Sequence of chain 1.A:
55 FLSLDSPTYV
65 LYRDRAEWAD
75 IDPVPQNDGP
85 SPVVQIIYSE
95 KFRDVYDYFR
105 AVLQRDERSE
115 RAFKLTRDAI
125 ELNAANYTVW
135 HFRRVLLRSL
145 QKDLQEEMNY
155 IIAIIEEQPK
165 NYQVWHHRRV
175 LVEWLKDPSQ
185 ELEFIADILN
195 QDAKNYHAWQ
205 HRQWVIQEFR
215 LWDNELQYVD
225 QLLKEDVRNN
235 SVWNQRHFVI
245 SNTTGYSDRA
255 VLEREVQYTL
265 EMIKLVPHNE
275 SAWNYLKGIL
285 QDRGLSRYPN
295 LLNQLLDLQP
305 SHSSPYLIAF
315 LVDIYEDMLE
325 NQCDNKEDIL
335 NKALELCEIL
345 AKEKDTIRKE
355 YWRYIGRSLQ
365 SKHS

Binding-site contacts:
Ligand atom C contacts residue GLN167 of chain 1.A at 4.1 Å.
Ligand atom SG contacts residue ZN1 of chain 1.S at 2.3 Å.
Ligand atom OXT contacts residue TYR166 of chain 1.A at 3.5 Å.
Ligand atom O contacts residue LEU320 of chain 1.B at 3.8 Å.
Ligand atom CD1 contacts residue MGM1 of chain 1.U at 4.1 Å.
Ligand atom O contacts residue LYS311 of chain 1.B at 3.4 Å (salt-bridge).
Ligand atom SG contacts residue LYS311 of chain 1.B at 3.8 Å.
Ligand atom CD1 contacts residue MET124 of chain 1.B at 3.5 Å (hydrophobic).
Ligand atom O contacts residue MGM1 of chain 1.U at 3.9 Å.
Ligand atom SG contacts residue CYS271 of chain 1.B at 4.2 Å.
Ligand atom CB contacts residue HIS321 of chain 1.B at 3.8 Å.
Ligand atom O contacts residue TYR166 of chain 1.A at 3.3 Å.
Ligand atom O contacts residue MGM1 of chain 1.U at 3.6 Å.
Ligand atom CD1 contacts residue LEU320 of chain 1.B at 3.6 Å (hydrophobic).
Ligand atom CA contacts residue TYR166 of chain 1.A at 4.1 Å (hydrophobic).
Ligand atom N contacts residue TYR166 of chain 1.A at 3.8 Å.
Ligand atom CD1 contacts residue ALA123 of chain 1.B at 3.9 Å (hydrophobic).
Ligand atom CG1 contacts residue LEU320 of chain 1.B at 4.0 Å (hydrophobic).
Ligand atom CB contacts residue ZN1 of chain 1.S at 3.6 Å.
Ligand atom CG2 contacts residue MGM1 of chain 1.U at 3.9 Å.
Ligand atom O contacts residue TYR166 of chain 1.A at 4.0 Å.
Ligand atom CD1 contacts residue THR49 of chain 1.B at 4.0 Å.
Ligand atom C contacts residue ARG173 of chain 1.B at 3.8 Å.
Ligand atom O contacts residue GLN167 of chain 1.A at 3.0 Å (h-bond).
Ligand atom CD2 contacts residue PHE174 of chain 1.B at 4.0 Å (hydrophobic).
Ligand atom O contacts residue TYR166 of chain 1.A at 3.5 Å.
Ligand atom CA contacts residue ARG173 of chain 1.B at 3.8 Å.
Ligand atom N contacts residue HIS321 of chain 1.B at 4.0 Å.
Ligand atom CD1 contacts residue SER46 of chain 1.B at 4.0 Å.
Ligand atom O contacts residue ARG173 of chain 1.B at 2.9 Å (salt-bridge).
Ligand atom CB contacts residue LYS164 of chain 1.A at 4.1 Å.
Ligand atom CD2 contacts residue ARG173 of chain 1.B at 3.7 Å.
Ligand atom C contacts residue TYR166 of chain 1.A at 3.4 Å (hydrophobic).
Ligand atom C contacts residue TYR166 of chain 1.A at 3.7 Å (hydrophobic).
Ligand atom SG contacts residue ASP269 of chain 1.B at 3.1 Å (salt-bridge).
Ligand atom SG contacts residue HIS321 of chain 1.B at 3.4 Å (h-bond).
Ligand atom CA contacts residue TYR166 of chain 1.A at 4.0 Å (hydrophobic).
Ligand atom CD2 contacts residue MGM1 of chain 1.U at 4.0 Å.
Ligand atom CB contacts residue MGM1 of chain 1.U at 4.0 Å.
Ligand atom CD2 contacts residue ALA123 of chain 1.B at 4.1 Å (hydrophobic).

Sequence of chain 1.B:
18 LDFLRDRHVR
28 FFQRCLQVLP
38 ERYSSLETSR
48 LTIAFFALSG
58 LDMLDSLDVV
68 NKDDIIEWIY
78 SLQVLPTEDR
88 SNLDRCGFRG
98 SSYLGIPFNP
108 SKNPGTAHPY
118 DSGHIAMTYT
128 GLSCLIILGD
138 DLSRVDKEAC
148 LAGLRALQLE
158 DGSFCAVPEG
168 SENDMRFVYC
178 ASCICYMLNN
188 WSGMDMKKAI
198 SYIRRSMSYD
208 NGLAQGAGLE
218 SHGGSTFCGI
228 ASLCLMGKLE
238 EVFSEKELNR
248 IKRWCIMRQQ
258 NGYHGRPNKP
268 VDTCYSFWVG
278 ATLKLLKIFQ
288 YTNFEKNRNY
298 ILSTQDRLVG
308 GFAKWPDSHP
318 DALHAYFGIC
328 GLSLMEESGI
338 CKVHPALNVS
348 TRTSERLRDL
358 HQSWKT

A protein and the small-molecule ligand that binds it are described below.
Small molecule (SMILES): CC[C@H](C)[C@H](NC(=O)[C@H](C)NC(=O)[C@H](CS)NC(=O)CCc1ccccc1)C(=O)N[C@@H](CC(C)C)C(=O)O